Sequence of chain 2.A:
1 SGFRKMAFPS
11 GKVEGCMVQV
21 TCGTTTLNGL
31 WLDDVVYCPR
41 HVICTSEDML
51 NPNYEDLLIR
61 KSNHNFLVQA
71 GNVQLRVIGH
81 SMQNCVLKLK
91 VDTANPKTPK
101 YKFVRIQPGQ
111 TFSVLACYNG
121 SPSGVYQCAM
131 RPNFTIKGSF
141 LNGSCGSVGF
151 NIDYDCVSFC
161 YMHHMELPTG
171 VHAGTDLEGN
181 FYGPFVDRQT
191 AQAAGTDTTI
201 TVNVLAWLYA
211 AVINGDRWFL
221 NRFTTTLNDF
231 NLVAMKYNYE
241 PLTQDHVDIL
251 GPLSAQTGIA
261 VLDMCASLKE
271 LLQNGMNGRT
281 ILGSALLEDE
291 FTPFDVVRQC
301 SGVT

Sequence of chain 1.A:
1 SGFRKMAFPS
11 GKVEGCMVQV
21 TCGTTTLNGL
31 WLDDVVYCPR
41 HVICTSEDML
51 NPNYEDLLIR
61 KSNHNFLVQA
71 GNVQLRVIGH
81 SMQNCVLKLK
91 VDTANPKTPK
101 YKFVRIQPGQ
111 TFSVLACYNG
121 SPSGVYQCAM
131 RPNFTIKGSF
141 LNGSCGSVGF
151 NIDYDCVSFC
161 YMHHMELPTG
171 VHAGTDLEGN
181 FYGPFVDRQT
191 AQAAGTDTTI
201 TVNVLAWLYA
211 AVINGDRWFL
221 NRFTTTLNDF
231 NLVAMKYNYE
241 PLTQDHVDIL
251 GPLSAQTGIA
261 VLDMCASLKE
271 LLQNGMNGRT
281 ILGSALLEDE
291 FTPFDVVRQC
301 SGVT

A small-molecule ligand and the protein it binds are described below.
Small molecule (SMILES): Cc1ccc(NC(=O)Nc2cccnc2)s1

Binding-site contacts:
Ligand atom N2 contacts residue HIS163 of chain 2.A at 3.1 Å (h-bond).
Ligand atom C1 contacts residue MET165 of chain 2.A at 3.8 Å (hydrophobic).
Ligand atom N2 contacts residue PHE140 of chain 2.A at 3.6 Å.
Ligand atom C9 contacts residue SER1 of chain 1.A at 4.1 Å.
Ligand atom C contacts residue ARG188 of chain 2.A at 3.1 Å.
Ligand atom C8 contacts residue ASN142 of chain 2.A at 3.6 Å.
Ligand atom N1 contacts residue CYS145 of chain 2.A at 3.6 Å (h-bond).
Ligand atom C7 contacts residue LEU141 of chain 2.A at 4.0 Å (hydrophobic).
Ligand atom C10 contacts residue GLU166 of chain 2.A at 4.0 Å.
Ligand atom C3 contacts residue MET49 of chain 2.A at 3.6 Å (hydrophobic).
Ligand atom C5 contacts residue HIS164 of chain 2.A at 4.0 Å.
Ligand atom O contacts residue GLU166 of chain 2.A at 2.9 Å (salt-bridge).
Ligand atom C contacts residue MET165 of chain 2.A at 3.5 Å (hydrophobic).
Ligand atom C4 contacts residue MET165 of chain 2.A at 4.1 Å (hydrophobic).
Ligand atom N1 contacts residue ASN142 of chain 2.A at 4.0 Å.
Ligand atom C6 contacts residue CYS145 of chain 2.A at 4.1 Å (hydrophobic).
Ligand atom C8 contacts residue PHE140 of chain 2.A at 3.8 Å (hydrophobic).
Ligand atom C9 contacts residue LEU141 of chain 2.A at 3.5 Å (hydrophobic).
Ligand atom N contacts residue HIS164 of chain 2.A at 4.0 Å.
Ligand atom C contacts residue GLN189 of chain 2.A at 3.5 Å.
Ligand atom C7 contacts residue ASN142 of chain 2.A at 3.5 Å.
Ligand atom C10 contacts residue CYS145 of chain 2.A at 3.9 Å (hydrophobic).
Ligand atom C8 contacts residue LEU141 of chain 2.A at 3.4 Å (hydrophobic).
Ligand atom N2 contacts residue GLU166 of chain 2.A at 3.8 Å.
Ligand atom C8 contacts residue GLU166 of chain 2.A at 3.8 Å.
Ligand atom S contacts residue MET165 of chain 2.A at 3.3 Å.
Ligand atom N2 contacts residue LEU141 of chain 2.A at 3.7 Å.
Ligand atom C1 contacts residue MET49 of chain 2.A at 4.0 Å (hydrophobic).
Ligand atom S contacts residue GLU166 of chain 2.A at 4.0 Å.
Ligand atom C5 contacts residue MET165 of chain 2.A at 4.1 Å (hydrophobic).
Ligand atom C9 contacts residue PHE140 of chain 2.A at 3.0 Å (hydrophobic).
Ligand atom C2 contacts residue MET49 of chain 2.A at 2.9 Å (hydrophobic).
Ligand atom C5 contacts residue CYS145 of chain 2.A at 4.1 Å (hydrophobic).
Ligand atom C9 contacts residue GLU166 of chain 2.A at 3.8 Å.
Ligand atom C10 contacts residue HIS163 of chain 2.A at 3.3 Å.
Ligand atom C6 contacts residue LEU141 of chain 2.A at 4.1 Å (hydrophobic).
Ligand atom N2 contacts residue SER144 of chain 2.A at 3.9 Å.
Ligand atom O contacts residue MET165 of chain 2.A at 3.4 Å.
Ligand atom C5 contacts residue GLU166 of chain 2.A at 4.0 Å.
Ligand atom C10 contacts residue LEU141 of chain 2.A at 4.0 Å (hydrophobic).